Sequence of chain 1.G:
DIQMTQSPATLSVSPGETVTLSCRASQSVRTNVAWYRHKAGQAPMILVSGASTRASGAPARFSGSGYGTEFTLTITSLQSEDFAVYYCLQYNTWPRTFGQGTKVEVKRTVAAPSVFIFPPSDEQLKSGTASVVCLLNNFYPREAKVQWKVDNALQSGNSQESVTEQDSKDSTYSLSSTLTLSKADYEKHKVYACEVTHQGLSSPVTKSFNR

Sequence of chain 1.H:
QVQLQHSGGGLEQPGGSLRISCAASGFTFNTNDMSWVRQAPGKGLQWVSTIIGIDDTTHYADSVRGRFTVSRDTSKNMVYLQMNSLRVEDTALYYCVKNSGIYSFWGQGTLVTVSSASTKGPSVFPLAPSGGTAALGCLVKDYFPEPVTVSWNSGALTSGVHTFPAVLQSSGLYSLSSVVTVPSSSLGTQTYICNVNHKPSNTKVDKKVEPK

Binding-site contacts:
Ligand atom O7 contacts residue ASN118 of chain 1.H at 3.2 Å.
Ligand atom O3 contacts residue ASP52 of chain 1.H at 2.7 Å (salt-bridge).
Ligand atom C7 contacts residue ILE121 of chain 1.H at 3.9 Å (hydrophobic).
Ligand atom O4 contacts residue THR50 of chain 1.H at 4.0 Å.
Ligand atom N2 contacts residue SER119 of chain 1.H at 3.6 Å.
Ligand atom C2 contacts residue ASN118 of chain 1.H at 3.8 Å.
Ligand atom C4 contacts residue ASN51 of chain 1.H at 3.7 Å.
Ligand atom C3 contacts residue ASN118 of chain 1.H at 4.0 Å.
Ligand atom C6 contacts residue ASN51 of chain 1.H at 3.4 Å.
Ligand atom O26 contacts residue ASN118 of chain 1.H at 4.3 Å.
Ligand atom O4 contacts residue ASP52 of chain 1.H at 2.8 Å (salt-bridge).
Ligand atom C5 contacts residue ASN118 of chain 1.H at 4.0 Å.
Ligand atom O30 contacts residue LYS117 of chain 1.H at 2.8 Å (salt-bridge).
Ligand atom C8 contacts residue TYR110 of chain 1.G at 3.5 Å (hydrophobic).
Ligand atom O4 contacts residue ASN51 of chain 1.H at 3.5 Å.
Ligand atom O7 contacts residue GLY120 of chain 1.H at 2.7 Å.
Ligand atom O5 contacts residue ASN118 of chain 1.H at 3.8 Å.
Ligand atom C7 contacts residue ASN118 of chain 1.H at 4.2 Å.
Ligand atom C23 contacts residue ASN118 of chain 1.H at 3.8 Å.
Ligand atom O7 contacts residue ILE121 of chain 1.H at 2.9 Å (h-bond).
Ligand atom O3 contacts residue SER119 of chain 1.H at 3.1 Å (h-bond).
Ligand atom C3 contacts residue SER119 of chain 1.H at 4.3 Å.
Ligand atom C8 contacts residue GLY120 of chain 1.H at 3.5 Å.
Ligand atom C3 contacts residue ASP52 of chain 1.H at 3.6 Å.
Ligand atom C8 contacts residue ILE121 of chain 1.H at 4.3 Å (hydrophobic).
Ligand atom C8 contacts residue SER119 of chain 1.H at 3.2 Å.
Ligand atom O30 contacts residue ASN51 of chain 1.H at 3.6 Å (h-bond).
Ligand atom O6 contacts residue ASN51 of chain 1.H at 4.3 Å.
Ligand atom C7 contacts residue GLY120 of chain 1.H at 3.4 Å.
Ligand atom O30 contacts residue PHE46 of chain 1.H at 4.3 Å.
Ligand atom O3 contacts residue ASN118 of chain 1.H at 3.6 Å.
Ligand atom O7 contacts residue SER119 of chain 1.H at 3.5 Å (h-bond).
Ligand atom P27 contacts residue LYS117 of chain 1.H at 3.7 Å.
Ligand atom C4 contacts residue ASN118 of chain 1.H at 3.4 Å.
Ligand atom C4 contacts residue ASP52 of chain 1.H at 3.8 Å.
Ligand atom C6 contacts residue ASN118 of chain 1.H at 4.2 Å.
Ligand atom C7 contacts residue SER119 of chain 1.H at 3.2 Å.
Ligand atom O26 contacts residue LYS117 of chain 1.H at 3.4 Å (salt-bridge).
Ligand atom O31 contacts residue ASN118 of chain 1.H at 3.7 Å.
Ligand atom C19 contacts residue ILE121 of chain 1.H at 4.1 Å (hydrophobic).

A protein and the small-molecule ligand that binds it are described below.
Small molecule (SMILES): CC(=O)N[C@H]1[C@H](O[C@H](CO)[C@@H](O)[C@@H](O)COP(=O)(O)O)O[C@H](CO)[C@@H](O)[C@@H]1O